Sequence of chain 1.B:
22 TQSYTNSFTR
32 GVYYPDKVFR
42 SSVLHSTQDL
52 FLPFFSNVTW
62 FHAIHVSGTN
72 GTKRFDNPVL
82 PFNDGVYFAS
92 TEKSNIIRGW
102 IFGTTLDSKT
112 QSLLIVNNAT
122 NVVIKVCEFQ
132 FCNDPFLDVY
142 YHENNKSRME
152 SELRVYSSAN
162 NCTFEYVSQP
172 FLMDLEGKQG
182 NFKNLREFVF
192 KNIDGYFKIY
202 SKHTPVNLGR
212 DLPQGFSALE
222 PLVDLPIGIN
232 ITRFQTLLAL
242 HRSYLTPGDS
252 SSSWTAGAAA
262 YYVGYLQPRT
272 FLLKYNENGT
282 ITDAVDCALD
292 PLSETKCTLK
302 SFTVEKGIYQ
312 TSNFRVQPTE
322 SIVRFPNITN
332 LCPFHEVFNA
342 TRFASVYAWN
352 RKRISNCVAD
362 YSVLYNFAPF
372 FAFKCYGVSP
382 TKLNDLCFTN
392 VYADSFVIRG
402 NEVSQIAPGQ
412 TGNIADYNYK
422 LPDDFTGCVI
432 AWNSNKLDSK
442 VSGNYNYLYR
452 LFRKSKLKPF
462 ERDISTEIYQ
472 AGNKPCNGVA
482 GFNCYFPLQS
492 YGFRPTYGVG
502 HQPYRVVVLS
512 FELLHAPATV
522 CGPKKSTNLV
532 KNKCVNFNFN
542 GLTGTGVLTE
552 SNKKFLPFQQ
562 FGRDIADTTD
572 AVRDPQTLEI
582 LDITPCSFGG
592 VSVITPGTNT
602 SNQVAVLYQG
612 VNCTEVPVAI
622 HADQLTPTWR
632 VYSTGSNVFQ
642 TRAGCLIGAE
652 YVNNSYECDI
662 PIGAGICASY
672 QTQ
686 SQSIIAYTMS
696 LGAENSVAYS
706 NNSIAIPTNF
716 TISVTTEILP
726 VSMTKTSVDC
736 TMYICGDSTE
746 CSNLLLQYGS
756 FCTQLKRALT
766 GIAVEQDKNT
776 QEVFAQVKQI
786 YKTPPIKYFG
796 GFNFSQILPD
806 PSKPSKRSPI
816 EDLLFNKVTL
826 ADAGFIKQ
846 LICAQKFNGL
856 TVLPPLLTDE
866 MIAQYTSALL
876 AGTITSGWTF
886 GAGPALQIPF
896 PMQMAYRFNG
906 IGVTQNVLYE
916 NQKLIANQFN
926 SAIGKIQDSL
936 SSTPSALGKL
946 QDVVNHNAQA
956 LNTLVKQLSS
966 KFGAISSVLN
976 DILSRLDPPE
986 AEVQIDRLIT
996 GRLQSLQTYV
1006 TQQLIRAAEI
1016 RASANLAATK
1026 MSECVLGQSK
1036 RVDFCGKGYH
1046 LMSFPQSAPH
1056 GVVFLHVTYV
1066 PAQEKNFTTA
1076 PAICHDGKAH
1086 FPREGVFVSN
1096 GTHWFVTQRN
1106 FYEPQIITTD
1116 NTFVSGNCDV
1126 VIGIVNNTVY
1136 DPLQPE

A protein and the small-molecule ligand that binds it are described below.
Small molecule (SMILES): CC(=O)N[C@@H]1[C@@H](O)[C@H](O)[C@@H](CO)O[C@H]1O

Binding-site contacts:
Ligand atom C5 contacts residue VAL140 of chain 1.B at 4.3 Å (hydrophobic).
Ligand atom C5 contacts residue THR70 of chain 1.B at 4.2 Å.
Ligand atom C4 contacts residue ASN71 of chain 1.B at 4.2 Å.
Ligand atom C1 contacts residue THR70 of chain 1.B at 4.5 Å.
Ligand atom C3 contacts residue ASN71 of chain 1.B at 3.8 Å.
Ligand atom C2 contacts residue ASN71 of chain 1.B at 2.5 Å.
Ligand atom C7 contacts residue ASN71 of chain 1.B at 4.0 Å.
Ligand atom C6 contacts residue VAL140 of chain 1.B at 3.8 Å (hydrophobic).
Ligand atom C1 contacts residue GLY72 of chain 1.B at 4.2 Å.
Ligand atom O5 contacts residue THR70 of chain 1.B at 4.5 Å.
Ligand atom O5 contacts residue ASN71 of chain 1.B at 2.4 Å (h-bond).
Ligand atom C1 contacts residue ASN71 of chain 1.B at 1.4 Å.
Ligand atom C5 contacts residue ASN71 of chain 1.B at 3.7 Å.
Ligand atom N2 contacts residue ASN71 of chain 1.B at 2.9 Å (h-bond).
Ligand atom O5 contacts residue GLY72 of chain 1.B at 4.0 Å.